A protein and the small-molecule ligand that binds it are described below.
Small molecule (SMILES): CC(C)[C@H](CO)Nc1nc(Nc2cccc(Cl)c2)c2ncn(C(C)C)c2n1

Binding-site contacts:
Ligand atom C2A contacts residue LYS93 of chain 1.B at 3.9 Å.
Ligand atom C5A contacts residue GLY94 of chain 1.B at 3.9 Å.
Ligand atom C6A contacts residue LEU23 of chain 1.B at 3.8 Å (hydrophobic).
Ligand atom C1A contacts residue MET91 of chain 1.B at 3.2 Å (hydrophobic).
Ligand atom N3 contacts residue LEU143 of chain 1.B at 3.8 Å.
Ligand atom C12 contacts residue THR88 of chain 1.B at 3.4 Å.
Ligand atom C26 contacts residue GLY24 of chain 1.B at 3.5 Å.
Ligand atom C3A contacts residue ASN92 of chain 1.B at 3.7 Å.
Ligand atom C2 contacts residue LEU143 of chain 1.B at 3.7 Å (hydrophobic).
Ligand atom C3A contacts residue GLY94 of chain 1.B at 3.4 Å.
Ligand atom C3A contacts residue TYR90 of chain 1.B at 3.5 Å (hydrophobic).
Ligand atom C26 contacts residue VAL31 of chain 1.B at 3.4 Å (hydrophobic).
Ligand atom C5A contacts residue LEU23 of chain 1.B at 3.8 Å (hydrophobic).
Ligand atom C4A contacts residue GLY94 of chain 1.B at 3.9 Å.
Ligand atom C8 contacts residue MET91 of chain 1.B at 3.9 Å (hydrophobic).
Ligand atom C11 contacts residue THR88 of chain 1.B at 3.3 Å.
Ligand atom C2A contacts residue GLY94 of chain 1.B at 3.5 Å.
Ligand atom C3A contacts residue MET91 of chain 1.B at 3.8 Å (hydrophobic).
Ligand atom N9 contacts residue THR88 of chain 1.B at 3.9 Å.
Ligand atom C8 contacts residue GLU89 of chain 1.B at 3.4 Å.
Ligand atom N6 contacts residue TYR90 of chain 1.B at 3.6 Å.
Ligand atom C1A contacts residue TYR90 of chain 1.B at 3.9 Å (hydrophobic).
Ligand atom C5 contacts residue LEU143 of chain 1.B at 3.9 Å (hydrophobic).
Ligand atom N7 contacts residue TYR90 of chain 1.B at 3.8 Å.
Ligand atom C10 contacts residue THR88 of chain 1.B at 3.7 Å.
Ligand atom C2A contacts residue ASN92 of chain 1.B at 3.8 Å.
Ligand atom C12 contacts residue LEU143 of chain 1.B at 3.8 Å (hydrophobic).
Ligand atom N9 contacts residue LEU143 of chain 1.B at 3.6 Å.
Ligand atom C2A contacts residue TYR90 of chain 1.B at 3.3 Å (hydrophobic).
Ligand atom C2A contacts residue MET91 of chain 1.B at 2.7 Å (hydrophobic).
Ligand atom C4 contacts residue LEU143 of chain 1.B at 3.6 Å (hydrophobic).
Ligand atom C12 contacts residue VAL73 of chain 1.B at 3.4 Å (hydrophobic).
Ligand atom C8 contacts residue THR88 of chain 1.B at 3.6 Å.
Ligand atom C8 contacts residue ALA43 of chain 1.B at 3.4 Å (hydrophobic).
Ligand atom N7 contacts residue MET91 of chain 1.B at 3.2 Å (h-bond).
Ligand atom N1 contacts residue LEU143 of chain 1.B at 3.7 Å.
Ligand atom N7 contacts residue ALA43 of chain 1.B at 3.6 Å.
Ligand atom N6 contacts residue MET91 of chain 1.B at 3.0 Å (h-bond).
Ligand atom C10 contacts residue LEU143 of chain 1.B at 3.8 Å (hydrophobic).
Ligand atom C6 contacts residue LEU143 of chain 1.B at 3.8 Å (hydrophobic).

Sequence of chain 1.B:
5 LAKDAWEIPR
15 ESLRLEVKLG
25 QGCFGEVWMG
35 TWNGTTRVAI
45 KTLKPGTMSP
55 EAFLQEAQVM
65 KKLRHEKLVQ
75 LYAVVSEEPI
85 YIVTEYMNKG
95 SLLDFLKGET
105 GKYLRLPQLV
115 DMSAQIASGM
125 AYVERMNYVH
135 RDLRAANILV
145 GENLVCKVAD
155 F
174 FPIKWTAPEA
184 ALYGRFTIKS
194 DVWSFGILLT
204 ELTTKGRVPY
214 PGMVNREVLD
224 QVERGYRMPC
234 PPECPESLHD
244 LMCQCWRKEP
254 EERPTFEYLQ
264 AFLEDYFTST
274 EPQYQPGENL